This small molecule binds to this protein.
Small molecule (SMILES): Cc1cc(CCCCCOc2ccc(C3=NCCO3)cc2)on1

Binding-site contacts:
Ligand atom C3B contacts residue VAL188 of chain 14.A at 3.8 Å (hydrophobic).
Ligand atom C4A contacts residue PRO174 of chain 14.A at 3.1 Å (hydrophobic).
Ligand atom C2B contacts residue VAL188 of chain 14.A at 3.5 Å (hydrophobic).
Ligand atom C6B contacts residue TYR128 of chain 14.A at 3.3 Å (hydrophobic).
Ligand atom C3C contacts residue TYR128 of chain 14.A at 3.4 Å (hydrophobic).
Ligand atom C4B contacts residue TYR152 of chain 14.A at 3.8 Å (hydrophobic).
Ligand atom C6B contacts residue ILE104 of chain 14.A at 3.6 Å (hydrophobic).
Ligand atom C2C contacts residue MET221 of chain 14.A at 4.0 Å (hydrophobic).
Ligand atom C2C contacts residue TYR197 of chain 14.A at 3.7 Å (hydrophobic).
Ligand atom O1B contacts residue ILE104 of chain 14.A at 3.9 Å.
Ligand atom N3A contacts residue ALA24 of chain 14.C at 3.8 Å.
Ligand atom C4C contacts residue VAL191 of chain 14.A at 3.0 Å (hydrophobic).
Ligand atom N3A contacts residue TYR152 of chain 14.A at 3.5 Å.
Ligand atom C1B contacts residue TYR128 of chain 14.A at 3.6 Å (hydrophobic).
Ligand atom N2 contacts residue LEU106 of chain 14.A at 3.8 Å.
Ligand atom O1 contacts residue MET221 of chain 14.A at 3.9 Å.
Ligand atom C1B contacts residue ILE104 of chain 14.A at 4.0 Å (hydrophobic).
Ligand atom C4 contacts residue LEU106 of chain 14.A at 3.9 Å (hydrophobic).
Ligand atom N3A contacts residue PRO174 of chain 14.A at 3.7 Å.
Ligand atom C5A contacts residue VAL176 of chain 14.A at 3.6 Å (hydrophobic).
Ligand atom C5A contacts residue ALA150 of chain 14.A at 3.6 Å (hydrophobic).
Ligand atom N3A contacts residue PHE186 of chain 14.A at 4.0 Å.
Ligand atom C4B contacts residue PHE186 of chain 14.A at 3.6 Å (hydrophobic).
Ligand atom C4C contacts residue VAL188 of chain 14.A at 3.7 Å (hydrophobic).
Ligand atom C1C contacts residue LEU106 of chain 14.A at 3.8 Å (hydrophobic).
Ligand atom O1A contacts residue PHE186 of chain 14.A at 3.0 Å.
Ligand atom C1B contacts residue VAL188 of chain 14.A at 3.8 Å (hydrophobic).
Ligand atom C5B contacts residue PHE186 of chain 14.A at 3.9 Å (hydrophobic).
Ligand atom O1B contacts residue TYR128 of chain 14.A at 3.4 Å (h-bond).
Ligand atom C2A contacts residue TYR152 of chain 14.A at 3.6 Å (hydrophobic).
Ligand atom C5C contacts residue VAL191 of chain 14.A at 3.8 Å (hydrophobic).
Ligand atom C5A contacts residue PHE186 of chain 14.A at 3.5 Å (hydrophobic).
Ligand atom O1 contacts residue LEU106 of chain 14.A at 3.8 Å.
Ligand atom C2A contacts residue PHE186 of chain 14.A at 3.3 Å (hydrophobic).
Ligand atom C5 contacts residue LEU106 of chain 14.A at 3.8 Å (hydrophobic).
Ligand atom C4 contacts residue TYR197 of chain 14.A at 3.8 Å (hydrophobic).
Ligand atom C3B contacts residue TYR152 of chain 14.A at 3.7 Å (hydrophobic).
Ligand atom C5B contacts residue TYR128 of chain 14.A at 4.0 Å (hydrophobic).
Ligand atom C1C contacts residue TYR128 of chain 14.A at 3.7 Å (hydrophobic).
Ligand atom C5B contacts residue MET224 of chain 14.A at 3.8 Å (hydrophobic).

Sequence of chain 14.A:
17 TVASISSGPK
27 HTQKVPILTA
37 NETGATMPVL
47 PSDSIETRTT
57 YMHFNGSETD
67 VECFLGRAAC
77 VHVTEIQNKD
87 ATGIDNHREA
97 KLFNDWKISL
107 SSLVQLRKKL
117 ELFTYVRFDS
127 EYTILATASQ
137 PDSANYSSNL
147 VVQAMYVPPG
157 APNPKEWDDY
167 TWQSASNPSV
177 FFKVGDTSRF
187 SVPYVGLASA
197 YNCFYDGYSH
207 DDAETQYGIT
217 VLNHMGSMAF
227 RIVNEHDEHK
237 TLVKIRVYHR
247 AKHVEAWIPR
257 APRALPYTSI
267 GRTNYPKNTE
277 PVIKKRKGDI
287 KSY

Sequence of chain 14.C:
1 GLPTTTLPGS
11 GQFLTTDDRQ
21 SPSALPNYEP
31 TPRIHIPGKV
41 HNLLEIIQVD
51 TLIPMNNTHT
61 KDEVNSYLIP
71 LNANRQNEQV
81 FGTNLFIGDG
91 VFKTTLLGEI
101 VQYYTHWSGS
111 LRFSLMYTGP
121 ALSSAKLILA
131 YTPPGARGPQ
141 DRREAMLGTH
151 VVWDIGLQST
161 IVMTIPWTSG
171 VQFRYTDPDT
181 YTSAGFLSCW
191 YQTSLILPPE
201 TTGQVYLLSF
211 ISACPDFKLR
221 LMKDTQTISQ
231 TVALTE